The protein below binds the small molecule below.
Small molecule (SMILES): C[C@H](C(=O)OCCNC(=O)CCNC(=O)[C@H](O)C(C)(C)COP(=O)(O)OP(=O)(O)OC[C@H]1O[C@@H](n2cnc3c(N)ncnc32)[C@H](O)[C@@H]1OP(=O)(O)O)S(=O)(=O)O

Sequence of chain 1.A:
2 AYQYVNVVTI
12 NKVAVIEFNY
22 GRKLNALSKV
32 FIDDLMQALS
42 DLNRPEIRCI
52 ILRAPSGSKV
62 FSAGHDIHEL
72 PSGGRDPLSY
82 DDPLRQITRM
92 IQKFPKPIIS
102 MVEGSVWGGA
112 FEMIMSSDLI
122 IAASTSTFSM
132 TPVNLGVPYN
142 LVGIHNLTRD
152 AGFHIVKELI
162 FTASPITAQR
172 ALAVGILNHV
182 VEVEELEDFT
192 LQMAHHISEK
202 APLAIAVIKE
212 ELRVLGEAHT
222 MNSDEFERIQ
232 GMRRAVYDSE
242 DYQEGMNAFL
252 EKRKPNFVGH

Binding-site contacts:
Ligand atom O11 contacts residue LCV1 of chain 1.G at 0.0 Å (h-bond).
Ligand atom C6 contacts residue LCV1 of chain 1.G at 0.0 Å.
Ligand atom OS5 contacts residue LCV1 of chain 1.G at 0.0 Å (h-bond).
Ligand atom OS1 contacts residue LCV1 of chain 1.G at 0.0 Å (h-bond).
Ligand atom O6 contacts residue LCV1 of chain 1.G at 0.1 Å (h-bond).
Ligand atom C1' contacts residue LCV1 of chain 1.G at 0.0 Å.
Ligand atom OPS contacts residue LCV1 of chain 1.G at 0.1 Å (h-bond).
Ligand atom N7 contacts residue LCV1 of chain 1.G at 0.0 Å (h-bond).
Ligand atom N3 contacts residue LCV1 of chain 1.G at 0.0 Å (h-bond).
Ligand atom CP2 contacts residue LCV1 of chain 1.G at 0.0 Å.
Ligand atom O21 contacts residue LCV1 of chain 1.G at 0.0 Å (h-bond).
Ligand atom CP1 contacts residue LCV1 of chain 1.G at 0.1 Å.
Ligand atom OP1 contacts residue LCV1 of chain 1.G at 0.0 Å (h-bond).
Ligand atom N6 contacts residue LCV1 of chain 1.G at 0.0 Å (h-bond).
Ligand atom O5' contacts residue LCV1 of chain 1.G at 0.0 Å (h-bond).
Ligand atom OS4 contacts residue LCV1 of chain 1.G at 0.0 Å (h-bond).
Ligand atom C4 contacts residue LCV1 of chain 1.G at 0.0 Å.
Ligand atom N9 contacts residue LCV1 of chain 1.G at 0.0 Å (h-bond).
Ligand atom P2 contacts residue LCV1 of chain 1.G at 0.0 Å.
Ligand atom SS4 contacts residue LCV1 of chain 1.G at 0.1 Å (h-bond).
Ligand atom C2' contacts residue LCV1 of chain 1.G at 0.0 Å.
Ligand atom CP4 contacts residue LCV1 of chain 1.G at 0.0 Å.
Ligand atom NP2 contacts residue LCV1 of chain 1.G at 0.1 Å (h-bond).
Ligand atom CP3 contacts residue LCV1 of chain 1.G at 0.0 Å.
Ligand atom C8 contacts residue LCV1 of chain 1.G at 0.0 Å.
Ligand atom CS1 contacts residue LCV1 of chain 1.G at 0.0 Å.
Ligand atom CP5 contacts residue LCV1 of chain 1.G at 0.1 Å.
Ligand atom C5 contacts residue LCV1 of chain 1.G at 0.0 Å.
Ligand atom C3' contacts residue LCV1 of chain 1.G at 0.1 Å.
Ligand atom O12 contacts residue LCV1 of chain 1.G at 0.0 Å (h-bond).
Ligand atom CS2 contacts residue LCV1 of chain 1.G at 0.1 Å.
Ligand atom C4' contacts residue LCV1 of chain 1.G at 0.1 Å.
Ligand atom CP7 contacts residue LCV1 of chain 1.G at 0.1 Å.
Ligand atom NP1 contacts residue LCV1 of chain 1.G at 0.0 Å (h-bond).
Ligand atom C2 contacts residue LCV1 of chain 1.G at 0.0 Å.
Ligand atom P1 contacts residue LCV1 of chain 1.G at 0.0 Å.
Ligand atom O2' contacts residue LCV1 of chain 1.G at 0.1 Å (h-bond).
Ligand atom N1 contacts residue LCV1 of chain 1.G at 0.0 Å (h-bond).
Ligand atom O4' contacts residue LCV1 of chain 1.G at 0.1 Å (h-bond).
Ligand atom O56 contacts residue LCV1 of chain 1.G at 0.1 Å (h-bond).